Sequence of chain 1.F:
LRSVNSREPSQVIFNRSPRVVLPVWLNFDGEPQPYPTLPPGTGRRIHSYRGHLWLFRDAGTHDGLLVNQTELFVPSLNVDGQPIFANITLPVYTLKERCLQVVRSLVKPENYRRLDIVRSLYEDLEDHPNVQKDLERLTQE

This protein binds this small molecule.
Small molecule (SMILES): CNC(=O)[C@@H]1C[C@@H](O)CN1C(C)=O

Binding-site contacts:
Ligand atom N06 contacts residue HIS60 of chain 1.F at 2.7 Å (h-bond).
Ligand atom C13 contacts residue TYR48 of chain 1.F at 3.3 Å (hydrophobic).
Ligand atom C10 contacts residue TYR48 of chain 1.F at 4.2 Å (hydrophobic).
Ligand atom C02 contacts residue HIS65 of chain 1.F at 3.6 Å.
Ligand atom O01 contacts residue TRP67 of chain 1.F at 4.3 Å.
Ligand atom O01 contacts residue TRP38 of chain 1.F at 3.9 Å.
Ligand atom C04 contacts residue SER61 of chain 1.F at 4.3 Å.
Ligand atom N09 contacts residue TYR62 of chain 1.F at 3.9 Å.
Ligand atom N09 contacts residue TYR48 of chain 1.F at 3.5 Å (h-bond).
Ligand atom C05 contacts residue HIS60 of chain 1.F at 3.4 Å.
Ligand atom C03 contacts residue TRP67 of chain 1.F at 3.6 Å (hydrophobic).
Ligand atom C04 contacts residue TYR62 of chain 1.F at 3.8 Å (hydrophobic).
Ligand atom O01 contacts residue SER61 of chain 1.F at 2.9 Å (h-bond).
Ligand atom C02 contacts residue TRP67 of chain 1.F at 3.6 Å (hydrophobic).
Ligand atom C10 contacts residue TYR62 of chain 1.F at 3.8 Å (hydrophobic).
Ligand atom C04 contacts residue TYR48 of chain 1.F at 3.8 Å (hydrophobic).
Ligand atom C02 contacts residue SER61 of chain 1.F at 3.7 Å.
Ligand atom C13 contacts residue TRP38 of chain 1.F at 3.4 Å (hydrophobic).
Ligand atom C04 contacts residue HIS60 of chain 1.F at 3.2 Å.
Ligand atom O08 contacts residue TYR48 of chain 1.F at 2.5 Å (h-bond).
Ligand atom O01 contacts residue TYR62 of chain 1.F at 3.6 Å.
Ligand atom C03 contacts residue SER61 of chain 1.F at 3.8 Å.
Ligand atom C02 contacts residue TRP38 of chain 1.F at 3.8 Å (hydrophobic).
Ligand atom C03 contacts residue TYR48 of chain 1.F at 3.8 Å (hydrophobic).
Ligand atom C13 contacts residue HIS65 of chain 1.F at 3.7 Å.
Ligand atom O01 contacts residue HIS65 of chain 1.F at 2.5 Å (h-bond).
Ligand atom C11 contacts residue TRP38 of chain 1.F at 3.7 Å (hydrophobic).
Ligand atom C03 contacts residue HIS60 of chain 1.F at 3.2 Å.
Ligand atom C05 contacts residue TYR48 of chain 1.F at 3.4 Å (hydrophobic).
Ligand atom C02 contacts residue TYR48 of chain 1.F at 3.9 Å (hydrophobic).
Ligand atom C07 contacts residue HIS60 of chain 1.F at 3.8 Å.
Ligand atom O12 contacts residue TYR62 of chain 1.F at 3.6 Å.